The small molecule below binds the protein below.
Small molecule (SMILES): O=C(O)[C@@H]1O[C@H](O[C@H]2[C@@H](OS(=O)(=O)O)O[C@@H](O)[C@H](NS(=O)(=O)O)[C@H]2O)[C@@H](OS(=O)(=O)O)[C@H](O)[C@@H]1O

Binding-site contacts:
Ligand atom O6A contacts residue LEU62 of chain 1.D at 3.4 Å.
Ligand atom O6B contacts residue HIS155 of chain 1.D at 3.3 Å (h-bond).
Ligand atom O4 contacts residue SER93 of chain 1.D at 3.0 Å (h-bond).
Ligand atom C2 contacts residue ALA158 of chain 1.D at 3.7 Å (hydrophobic).
Ligand atom OAH contacts residue LEU2 of chain 1.D at 2.8 Å (h-bond).
Ligand atom C5 contacts residue LEU62 of chain 1.D at 3.8 Å (hydrophobic).
Ligand atom C6 contacts residue HIS94 of chain 1.D at 3.9 Å.
Ligand atom O3 contacts residue ALA158 of chain 1.D at 3.0 Å (h-bond).
Ligand atom O6B contacts residue HIS94 of chain 1.D at 4.0 Å.
Ligand atom C6 contacts residue LEU62 of chain 1.D at 3.5 Å (hydrophobic).
Ligand atom O3 contacts residue ARG157 of chain 1.D at 3.3 Å (salt-bridge).
Ligand atom O6B contacts residue ARG157 of chain 1.D at 3.3 Å (salt-bridge).
Ligand atom C4 contacts residue LYS156 of chain 1.D at 4.0 Å.
Ligand atom OBI contacts residue LYS156 of chain 1.D at 4.0 Å.
Ligand atom C3 contacts residue ALA158 of chain 1.D at 4.0 Å (hydrophobic).
Ligand atom O5 contacts residue LYS156 of chain 1.D at 3.4 Å.
Ligand atom O6A contacts residue SER93 of chain 1.D at 3.2 Å.
Ligand atom SAG contacts residue ARG157 of chain 1.D at 3.6 Å (salt-bridge).
Ligand atom C6 contacts residue HIS155 of chain 1.D at 3.4 Å.
Ligand atom O6A contacts residue HIS94 of chain 1.D at 3.2 Å (h-bond).
Ligand atom O4 contacts residue LYS156 of chain 1.D at 3.5 Å.
Ligand atom O4 contacts residue HIS155 of chain 1.D at 3.5 Å (h-bond).
Ligand atom OAH contacts residue ASP3 of chain 1.D at 4.0 Å.
Ligand atom O5B contacts residue LYS156 of chain 1.D at 3.3 Å.
Ligand atom C5 contacts residue HIS155 of chain 1.D at 4.0 Å.
Ligand atom C3 contacts residue LYS156 of chain 1.D at 4.0 Å.
Ligand atom OAF contacts residue ALA158 of chain 1.D at 3.3 Å.
Ligand atom O6A contacts residue HIS155 of chain 1.D at 3.8 Å.
Ligand atom O5 contacts residue ARG157 of chain 1.D at 3.8 Å.
Ligand atom C3 contacts residue ARG157 of chain 1.D at 3.7 Å.
Ligand atom OAH contacts residue THR4 of chain 1.D at 3.7 Å.
Ligand atom O5 contacts residue HIS155 of chain 1.D at 3.6 Å.
Ligand atom O6B contacts residue LEU62 of chain 1.D at 4.0 Å.
Ligand atom O6B contacts residue LYS156 of chain 1.D at 3.3 Å.
Ligand atom O3 contacts residue LYS156 of chain 1.D at 3.0 Å.
Ligand atom OAF contacts residue THR4 of chain 1.D at 2.9 Å (h-bond).
Ligand atom OAF contacts residue ARG157 of chain 1.D at 2.8 Å (salt-bridge).
Ligand atom SAG contacts residue THR4 of chain 1.D at 3.9 Å.
Ligand atom C6 contacts residue SER93 of chain 1.D at 4.0 Å.
Ligand atom OAH contacts residue ARG157 of chain 1.D at 3.1 Å (salt-bridge).

Sequence of chain 1.D:
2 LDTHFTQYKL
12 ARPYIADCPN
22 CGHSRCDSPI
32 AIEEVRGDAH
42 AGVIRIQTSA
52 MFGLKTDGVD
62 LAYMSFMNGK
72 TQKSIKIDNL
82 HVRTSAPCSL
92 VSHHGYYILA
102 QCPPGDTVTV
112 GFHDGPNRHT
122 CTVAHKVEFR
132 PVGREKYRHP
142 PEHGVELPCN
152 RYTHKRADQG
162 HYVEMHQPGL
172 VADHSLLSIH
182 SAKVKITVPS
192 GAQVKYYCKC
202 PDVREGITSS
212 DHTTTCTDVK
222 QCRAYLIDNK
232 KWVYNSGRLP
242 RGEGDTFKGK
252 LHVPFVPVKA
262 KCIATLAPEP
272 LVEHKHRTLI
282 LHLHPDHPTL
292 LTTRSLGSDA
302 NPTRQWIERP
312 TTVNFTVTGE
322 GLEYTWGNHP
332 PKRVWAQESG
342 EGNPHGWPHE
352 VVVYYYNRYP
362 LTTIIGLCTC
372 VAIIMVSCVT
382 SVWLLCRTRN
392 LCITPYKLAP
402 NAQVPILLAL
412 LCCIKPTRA